Binding-site contacts:
Ligand atom O9 contacts residue ARG136 of chain 1.A at 3.0 Å (salt-bridge).
Ligand atom C24 contacts residue ARG136 of chain 1.A at 3.6 Å.
Ligand atom C6 contacts residue TRP156 of chain 1.A at 3.4 Å (hydrophobic).
Ligand atom O9 contacts residue TRP156 of chain 1.A at 3.6 Å.
Ligand atom C19 contacts residue CYS181 of chain 1.A at 3.7 Å (hydrophobic).
Ligand atom F23 contacts residue ARG136 of chain 1.A at 3.2 Å.
Ligand atom C24 contacts residue CYS126 of chain 1.A at 3.8 Å (hydrophobic).
Ligand atom C22 contacts residue PHE83 of chain 1.A at 3.5 Å (hydrophobic).
Ligand atom F18 contacts residue CYS126 of chain 1.A at 3.8 Å.
Ligand atom C13 contacts residue TRP101 of chain 1.A at 3.4 Å (hydrophobic).
Ligand atom C20 contacts residue PHE180 of chain 1.A at 3.4 Å (hydrophobic).
Ligand atom N8 contacts residue ARG136 of chain 1.A at 2.8 Å (salt-bridge).
Ligand atom C12 contacts residue THR134 of chain 1.A at 3.1 Å.
Ligand atom O25 contacts residue ARG136 of chain 1.A at 2.7 Å (salt-bridge).
Ligand atom N8 contacts residue TRP156 of chain 1.A at 3.5 Å.
Ligand atom C19 contacts residue PHE180 of chain 1.A at 3.8 Å (hydrophobic).
Ligand atom S5 contacts residue TRP156 of chain 1.A at 3.8 Å.
Ligand atom O9 contacts residue CYS126 of chain 1.A at 3.8 Å.
Ligand atom C3 contacts residue GLN71 of chain 1.A at 3.9 Å.
Ligand atom C20 contacts residue HIS77 of chain 1.A at 3.6 Å.
Ligand atom C21 contacts residue VAL81 of chain 1.A at 3.8 Å (hydrophobic).
Ligand atom C17 contacts residue PHE83 of chain 1.A at 3.6 Å (hydrophobic).
Ligand atom C19 contacts residue TYR177 of chain 1.A at 3.9 Å (hydrophobic).
Ligand atom C7 contacts residue ARG136 of chain 1.A at 3.9 Å.
Ligand atom C1 contacts residue ARG136 of chain 1.A at 3.8 Å.
Ligand atom C11 contacts residue TRP156 of chain 1.A at 3.7 Å (hydrophobic).
Ligand atom C16 contacts residue PHE83 of chain 1.A at 3.3 Å (hydrophobic).
Ligand atom C17 contacts residue CYS126 of chain 1.A at 3.6 Å (hydrophobic).
Ligand atom C16 contacts residue CYS126 of chain 1.A at 3.8 Å (hydrophobic).
Ligand atom C11 contacts residue THR134 of chain 1.A at 3.7 Å.
Ligand atom C22 contacts residue ARG136 of chain 1.A at 3.4 Å.
Ligand atom C15 contacts residue PHE83 of chain 1.A at 3.3 Å (hydrophobic).
Ligand atom C7 contacts residue TRP156 of chain 1.A at 3.4 Å (hydrophobic).
Ligand atom C21 contacts residue ARG136 of chain 1.A at 3.7 Å.
Ligand atom C2 contacts residue TRP156 of chain 1.A at 3.8 Å (hydrophobic).
Ligand atom F23 contacts residue PHE83 of chain 1.A at 3.4 Å.
Ligand atom C19 contacts residue CYS126 of chain 1.A at 3.5 Å (hydrophobic).
Ligand atom F18 contacts residue TYR177 of chain 1.A at 3.2 Å.
Ligand atom C21 contacts residue HIS77 of chain 1.A at 3.4 Å.
Ligand atom F23 contacts residue ALA78 of chain 1.A at 3.2 Å.

Sequence of chain 1.A:
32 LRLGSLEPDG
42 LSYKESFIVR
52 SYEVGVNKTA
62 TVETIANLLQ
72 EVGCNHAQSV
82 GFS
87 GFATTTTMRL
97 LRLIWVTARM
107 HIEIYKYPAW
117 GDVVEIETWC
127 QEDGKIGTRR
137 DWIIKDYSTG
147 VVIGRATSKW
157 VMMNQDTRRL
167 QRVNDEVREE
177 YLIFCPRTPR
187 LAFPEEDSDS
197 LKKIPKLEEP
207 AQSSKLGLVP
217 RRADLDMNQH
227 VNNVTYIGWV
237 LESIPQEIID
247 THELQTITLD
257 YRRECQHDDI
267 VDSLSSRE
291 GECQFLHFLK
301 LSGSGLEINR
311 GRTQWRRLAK

A protein and the small-molecule ligand that binds it are described below.
Small molecule (SMILES): Cc1ccsc1C1=NO[C@@]2(CCCN(Cc3c(F)cccc3F)C2=O)C1